Sequence of chain 1.A:
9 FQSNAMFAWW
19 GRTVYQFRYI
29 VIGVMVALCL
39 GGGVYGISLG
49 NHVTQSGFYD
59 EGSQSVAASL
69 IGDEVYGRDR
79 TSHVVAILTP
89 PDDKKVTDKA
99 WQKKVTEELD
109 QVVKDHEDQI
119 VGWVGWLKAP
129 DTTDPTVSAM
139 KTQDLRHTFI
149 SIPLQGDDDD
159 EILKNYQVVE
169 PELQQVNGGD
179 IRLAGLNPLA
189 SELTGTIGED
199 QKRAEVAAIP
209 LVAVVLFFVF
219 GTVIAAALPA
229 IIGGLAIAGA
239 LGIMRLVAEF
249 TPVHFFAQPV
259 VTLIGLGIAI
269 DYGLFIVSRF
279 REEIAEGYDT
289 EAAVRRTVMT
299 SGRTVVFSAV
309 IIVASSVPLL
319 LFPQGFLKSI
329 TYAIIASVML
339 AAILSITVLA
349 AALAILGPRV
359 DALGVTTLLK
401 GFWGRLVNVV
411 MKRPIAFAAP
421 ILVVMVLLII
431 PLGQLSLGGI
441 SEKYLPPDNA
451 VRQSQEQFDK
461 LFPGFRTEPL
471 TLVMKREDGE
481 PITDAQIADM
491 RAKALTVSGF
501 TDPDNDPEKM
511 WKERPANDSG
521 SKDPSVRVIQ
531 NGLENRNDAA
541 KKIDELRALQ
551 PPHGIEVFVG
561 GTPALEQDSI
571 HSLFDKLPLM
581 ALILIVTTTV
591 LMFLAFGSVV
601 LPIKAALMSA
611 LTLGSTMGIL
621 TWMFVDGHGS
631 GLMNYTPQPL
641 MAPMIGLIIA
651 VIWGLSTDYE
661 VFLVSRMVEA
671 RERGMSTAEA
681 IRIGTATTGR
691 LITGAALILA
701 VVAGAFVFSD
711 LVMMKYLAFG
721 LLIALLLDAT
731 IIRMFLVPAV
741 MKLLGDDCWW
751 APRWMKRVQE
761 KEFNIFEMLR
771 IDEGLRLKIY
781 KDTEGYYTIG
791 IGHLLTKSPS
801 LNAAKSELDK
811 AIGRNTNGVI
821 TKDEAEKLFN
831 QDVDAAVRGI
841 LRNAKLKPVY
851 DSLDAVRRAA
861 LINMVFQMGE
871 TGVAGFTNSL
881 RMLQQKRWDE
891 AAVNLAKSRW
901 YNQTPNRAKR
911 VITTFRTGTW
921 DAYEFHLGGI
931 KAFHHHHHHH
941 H

This protein binds this small molecule.
Small molecule (SMILES): O=C(NC1CCC2(CCCCC2)CC1)c1cc2c(F)cc(F)cc2[nH]1

Binding-site contacts:
Ligand atom C18 contacts residue ILE310 of chain 1.A at 3.9 Å (hydrophobic).
Ligand atom C20 contacts residue VAL651 of chain 1.A at 3.5 Å (hydrophobic).
Ligand atom C08 contacts residue PHE662 of chain 1.A at 4.0 Å (hydrophobic).
Ligand atom C10 contacts residue PHE273 of chain 1.A at 3.5 Å (hydrophobic).
Ligand atom C20 contacts residue LEU655 of chain 1.A at 3.9 Å (hydrophobic).
Ligand atom C15 contacts residue ASP658 of chain 1.A at 3.8 Å.
Ligand atom C02 contacts residue TYR659 of chain 1.A at 3.3 Å (hydrophobic).
Ligand atom C15 contacts residue ILE266 of chain 1.A at 3.3 Å (hydrophobic).
Ligand atom C02 contacts residue ILE266 of chain 1.A at 3.4 Å (hydrophobic).
Ligand atom C02 contacts residue ASP658 of chain 1.A at 3.6 Å.
Ligand atom C14 contacts residue ASP269 of chain 1.A at 3.9 Å.
Ligand atom F19 contacts residue GLY654 of chain 1.A at 2.8 Å.
Ligand atom C24 contacts residue ILE266 of chain 1.A at 3.8 Å (hydrophobic).
Ligand atom C24 contacts residue LEU655 of chain 1.A at 4.0 Å (hydrophobic).
Ligand atom F22 contacts residue VAL651 of chain 1.A at 3.3 Å.
Ligand atom N03 contacts residue ASP658 of chain 1.A at 2.6 Å (salt-bridge).
Ligand atom C11 contacts residue PHE273 of chain 1.A at 3.8 Å (hydrophobic).
Ligand atom O01 contacts residue TYR659 of chain 1.A at 2.9 Å.
Ligand atom C18 contacts residue VAL651 of chain 1.A at 4.0 Å (hydrophobic).
Ligand atom C18 contacts residue GLY654 of chain 1.A at 3.6 Å.
Ligand atom N03 contacts residue TYR659 of chain 1.A at 3.8 Å.
Ligand atom C16 contacts residue LEU655 of chain 1.A at 3.6 Å (hydrophobic).
Ligand atom O01 contacts residue ILE266 of chain 1.A at 3.6 Å.
Ligand atom F19 contacts residue ILE310 of chain 1.A at 3.4 Å.
Ligand atom N25 contacts residue ILE266 of chain 1.A at 3.1 Å.
Ligand atom C05 contacts residue TYR659 of chain 1.A at 4.0 Å (hydrophobic).
Ligand atom C16 contacts residue ILE310 of chain 1.A at 3.9 Å (hydrophobic).
Ligand atom C05 contacts residue ASP658 of chain 1.A at 3.5 Å.
Ligand atom C13 contacts residue TYR270 of chain 1.A at 4.0 Å (hydrophobic).
Ligand atom C16 contacts residue ASP658 of chain 1.A at 3.4 Å.
Ligand atom C06 contacts residue TYR659 of chain 1.A at 4.0 Å (hydrophobic).
Ligand atom N25 contacts residue LEU655 of chain 1.A at 4.0 Å.
Ligand atom C21 contacts residue VAL651 of chain 1.A at 3.9 Å (hydrophobic).
Ligand atom C18 contacts residue LEU655 of chain 1.A at 3.3 Å (hydrophobic).
Ligand atom C04 contacts residue ASP658 of chain 1.A at 3.5 Å.
Ligand atom F19 contacts residue LEU655 of chain 1.A at 3.0 Å.
Ligand atom C04 contacts residue TYR659 of chain 1.A at 3.5 Å (hydrophobic).
Ligand atom C10 contacts residue PHE662 of chain 1.A at 3.6 Å (hydrophobic).
Ligand atom C17 contacts residue LEU655 of chain 1.A at 3.6 Å (hydrophobic).
Ligand atom F22 contacts residue ILE262 of chain 1.A at 3.1 Å.